Sequence of chain 1.A:
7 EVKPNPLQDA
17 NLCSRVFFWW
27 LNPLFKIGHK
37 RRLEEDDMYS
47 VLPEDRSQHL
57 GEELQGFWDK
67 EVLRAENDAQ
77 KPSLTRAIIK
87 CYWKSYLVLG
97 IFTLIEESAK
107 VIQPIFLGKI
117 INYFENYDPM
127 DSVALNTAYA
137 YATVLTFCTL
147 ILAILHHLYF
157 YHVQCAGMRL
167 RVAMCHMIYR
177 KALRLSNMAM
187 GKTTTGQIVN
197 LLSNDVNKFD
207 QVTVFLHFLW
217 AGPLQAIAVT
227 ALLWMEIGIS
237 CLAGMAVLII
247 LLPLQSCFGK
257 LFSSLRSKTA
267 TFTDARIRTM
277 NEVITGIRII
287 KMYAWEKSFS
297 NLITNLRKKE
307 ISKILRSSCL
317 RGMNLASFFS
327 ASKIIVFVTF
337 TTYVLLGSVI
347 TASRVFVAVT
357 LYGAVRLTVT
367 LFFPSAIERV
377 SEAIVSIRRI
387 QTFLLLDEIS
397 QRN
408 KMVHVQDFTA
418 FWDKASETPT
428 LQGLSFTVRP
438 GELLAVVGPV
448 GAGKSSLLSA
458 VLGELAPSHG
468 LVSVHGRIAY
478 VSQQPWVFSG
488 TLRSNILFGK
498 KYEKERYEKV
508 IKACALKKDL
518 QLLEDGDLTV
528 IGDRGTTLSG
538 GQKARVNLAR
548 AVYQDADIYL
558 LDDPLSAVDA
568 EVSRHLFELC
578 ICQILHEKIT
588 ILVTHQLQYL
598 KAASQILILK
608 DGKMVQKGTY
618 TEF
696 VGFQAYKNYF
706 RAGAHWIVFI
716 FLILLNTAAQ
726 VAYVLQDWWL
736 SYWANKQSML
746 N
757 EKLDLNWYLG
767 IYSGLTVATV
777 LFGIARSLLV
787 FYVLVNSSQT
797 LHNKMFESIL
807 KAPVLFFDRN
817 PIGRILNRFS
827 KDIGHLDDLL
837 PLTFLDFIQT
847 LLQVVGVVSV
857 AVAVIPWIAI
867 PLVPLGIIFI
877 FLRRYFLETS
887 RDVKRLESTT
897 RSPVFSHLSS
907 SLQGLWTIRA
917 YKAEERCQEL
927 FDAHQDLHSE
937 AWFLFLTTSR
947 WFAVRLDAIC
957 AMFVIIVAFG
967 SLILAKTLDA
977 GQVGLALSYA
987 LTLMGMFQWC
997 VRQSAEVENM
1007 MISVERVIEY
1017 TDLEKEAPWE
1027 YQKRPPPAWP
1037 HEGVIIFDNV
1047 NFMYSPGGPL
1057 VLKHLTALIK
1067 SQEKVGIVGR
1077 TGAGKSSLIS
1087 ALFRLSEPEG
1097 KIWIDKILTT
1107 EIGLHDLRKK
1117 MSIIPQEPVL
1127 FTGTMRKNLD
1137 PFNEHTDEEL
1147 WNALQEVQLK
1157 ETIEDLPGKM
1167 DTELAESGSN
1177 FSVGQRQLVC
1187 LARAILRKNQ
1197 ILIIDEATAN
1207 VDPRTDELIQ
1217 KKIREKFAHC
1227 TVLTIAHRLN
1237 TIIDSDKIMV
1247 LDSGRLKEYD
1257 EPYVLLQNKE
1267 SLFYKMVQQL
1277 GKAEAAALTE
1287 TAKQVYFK

A small-molecule ligand and the protein it binds are described below.
Small molecule (SMILES): CC(C)CCC[C@@H](C)[C@H]1CC[C@H]2[C@@H]3CC=C4C[C@@H](OC(=O)CCC(=O)O)CC[C@]4(C)[C@H]3CC[C@]12C

Binding-site contacts:
Ligand atom CAD contacts residue TRP733 of chain 1.A at 3.8 Å (hydrophobic).
Ligand atom CAI contacts residue Y011 of chain 1.E at 3.7 Å.
Ligand atom CAJ contacts residue VAL726 of chain 1.A at 4.4 Å (hydrophobic).
Ligand atom CAB contacts residue LEU719 of chain 1.A at 3.7 Å (hydrophobic).
Ligand atom CAE contacts residue LEU730 of chain 1.A at 3.6 Å (hydrophobic).
Ligand atom CAV contacts residue Y011 of chain 1.E at 3.7 Å.
Ligand atom CAK contacts residue Y011 of chain 1.E at 4.3 Å.
Ligand atom CAU contacts residue CLR1 of chain 1.B at 3.9 Å.
Ligand atom CAE contacts residue Y011 of chain 1.E at 3.7 Å.
Ligand atom OAW contacts residue TRP733 of chain 1.A at 3.5 Å.
Ligand atom CBA contacts residue THR722 of chain 1.A at 4.3 Å.
Ligand atom CBB contacts residue VAL726 of chain 1.A at 4.2 Å (hydrophobic).
Ligand atom CBC contacts residue TRP733 of chain 1.A at 4.0 Å (hydrophobic).
Ligand atom CAA contacts residue ALA723 of chain 1.A at 3.7 Å (hydrophobic).
Ligand atom CAR contacts residue CLR1 of chain 1.B at 4.0 Å.
Ligand atom CAD contacts residue LEU730 of chain 1.A at 3.6 Å (hydrophobic).
Ligand atom CAM contacts residue TYR737 of chain 1.A at 4.2 Å (hydrophobic).
Ligand atom CAS contacts residue LEU730 of chain 1.A at 4.5 Å (hydrophobic).
Ligand atom CAV contacts residue TRP733 of chain 1.A at 3.9 Å (hydrophobic).
Ligand atom CAL contacts residue TYR737 of chain 1.A at 3.6 Å (hydrophobic).
Ligand atom CAC contacts residue VAL726 of chain 1.A at 4.2 Å (hydrophobic).
Ligand atom CAA contacts residue THR722 of chain 1.A at 3.7 Å.
Ligand atom CAT contacts residue CLR1 of chain 1.B at 4.0 Å.
Ligand atom CAR contacts residue TRP733 of chain 1.A at 3.7 Å (hydrophobic).
Ligand atom OAW contacts residue Y011 of chain 1.E at 4.1 Å.
Ligand atom CAB contacts residue THR722 of chain 1.A at 3.6 Å.
Ligand atom CAC contacts residue CLR1 of chain 1.B at 4.0 Å.
Ligand atom CAQ contacts residue Y011 of chain 1.E at 4.5 Å.
Ligand atom CAZ contacts residue Y011 of chain 1.E at 4.0 Å.
Ligand atom CAE contacts residue VAL726 of chain 1.A at 4.0 Å (hydrophobic).
Ligand atom CAA contacts residue LEU719 of chain 1.A at 4.2 Å (hydrophobic).
Ligand atom CAD contacts residue CLR1 of chain 1.B at 4.2 Å.
Ligand atom CAS contacts residue CLR1 of chain 1.B at 3.9 Å.
Ligand atom CBA contacts residue LEU719 of chain 1.A at 4.4 Å (hydrophobic).